Binding-site contacts:
Ligand atom C05 contacts residue TYR43 of chain 1.B at 3.5 Å (hydrophobic).
Ligand atom C27 contacts residue HL91 of chain 2.D at 3.7 Å.
Ligand atom C08 contacts residue TRP120 of chain 2.B at 3.7 Å (hydrophobic).
Ligand atom O03 contacts residue ASN23 of chain 1.B at 3.0 Å (h-bond).
Ligand atom C15 contacts residue LEU110 of chain 1.B at 3.8 Å (hydrophobic).
Ligand atom C01 contacts residue TRP120 of chain 2.B at 3.6 Å (hydrophobic).
Ligand atom S04 contacts residue THR90 of chain 1.B at 3.3 Å (h-bond).
Ligand atom C17 contacts residue LYS49 of chain 1.B at 3.6 Å.
Ligand atom N02 contacts residue ASP128 of chain 1.B at 2.9 Å (salt-bridge).
Ligand atom C22 contacts residue MET112 of chain 1.B at 3.4 Å (hydrophobic).
Ligand atom S04 contacts residue TRP92 of chain 1.B at 3.7 Å.
Ligand atom C20 contacts residue LEU110 of chain 1.B at 3.8 Å (hydrophobic).
Ligand atom C15 contacts residue TRP79 of chain 1.B at 3.7 Å (hydrophobic).
Ligand atom C12 contacts residue TRP108 of chain 1.B at 3.3 Å (hydrophobic).
Ligand atom O07 contacts residue TRP120 of chain 2.B at 3.9 Å.
Ligand atom S04 contacts residue TRP79 of chain 1.B at 3.6 Å.
Ligand atom C23 contacts residue LYS49 of chain 1.B at 3.6 Å.
Ligand atom O03 contacts residue ASP128 of chain 1.B at 3.8 Å.
Ligand atom C05 contacts residue SER27 of chain 1.B at 3.6 Å.
Ligand atom O03 contacts residue TYR43 of chain 1.B at 2.7 Å (h-bond).
Ligand atom N06 contacts residue LEU25 of chain 1.B at 3.8 Å.
Ligand atom C05 contacts residue LEU25 of chain 1.B at 3.6 Å (hydrophobic).
Ligand atom N09 contacts residue SER88 of chain 1.B at 3.2 Å (h-bond).
Ligand atom C05 contacts residue ASN23 of chain 1.B at 3.8 Å.
Ligand atom O03 contacts residue SER27 of chain 1.B at 2.6 Å (h-bond).
Ligand atom C14 contacts residue SER45 of chain 1.B at 3.4 Å.
Ligand atom C05 contacts residue ASP128 of chain 1.B at 3.8 Å.
Ligand atom N02 contacts residue TYR43 of chain 1.B at 3.9 Å.
Ligand atom C14 contacts residue TRP79 of chain 1.B at 3.9 Å (hydrophobic).
Ligand atom C05 contacts residue SER45 of chain 1.B at 3.8 Å.
Ligand atom C16 contacts residue TRP79 of chain 1.B at 3.6 Å (hydrophobic).
Ligand atom C17 contacts residue TRP79 of chain 1.B at 3.5 Å (hydrophobic).
Ligand atom O07 contacts residue GLY48 of chain 1.B at 3.4 Å.
Ligand atom C14 contacts residue ALA47 of chain 1.B at 3.5 Å (hydrophobic).
Ligand atom O07 contacts residue LYS49 of chain 1.B at 2.8 Å (salt-bridge).
Ligand atom N02 contacts residue LEU25 of chain 1.B at 3.8 Å.
Ligand atom O03 contacts residue SER45 of chain 1.B at 3.9 Å.
Ligand atom C10 contacts residue TRP108 of chain 1.B at 3.8 Å (hydrophobic).
Ligand atom N06 contacts residue SER45 of chain 1.B at 3.0 Å (h-bond).
Ligand atom C10 contacts residue ASP128 of chain 1.B at 3.9 Å.

Sequence of chain 1.B:
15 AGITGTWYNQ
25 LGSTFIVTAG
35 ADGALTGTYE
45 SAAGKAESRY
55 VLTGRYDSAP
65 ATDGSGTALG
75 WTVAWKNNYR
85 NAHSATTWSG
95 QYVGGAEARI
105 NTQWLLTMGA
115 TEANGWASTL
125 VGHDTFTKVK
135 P

The protein below binds the small molecule below.
Small molecule (SMILES): O=C(CCCC[C@@H]1SC[C@@H]2NC(=O)N[C@@H]21)NC1CCN(c2ccncc2)CC1

Sequence of chain 2.B:
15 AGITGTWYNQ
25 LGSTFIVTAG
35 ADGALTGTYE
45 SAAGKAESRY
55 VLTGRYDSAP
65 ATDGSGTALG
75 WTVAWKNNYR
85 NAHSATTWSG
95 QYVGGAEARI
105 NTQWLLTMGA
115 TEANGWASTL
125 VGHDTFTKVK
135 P